A protein and the small-molecule ligand that binds it are described below.
Small molecule (SMILES): O=P(O)(O)OC[C@H]1O[C@](O)(COP(=O)(O)O)[C@@H](O)[C@@H]1O

Sequence of chain 1.B:
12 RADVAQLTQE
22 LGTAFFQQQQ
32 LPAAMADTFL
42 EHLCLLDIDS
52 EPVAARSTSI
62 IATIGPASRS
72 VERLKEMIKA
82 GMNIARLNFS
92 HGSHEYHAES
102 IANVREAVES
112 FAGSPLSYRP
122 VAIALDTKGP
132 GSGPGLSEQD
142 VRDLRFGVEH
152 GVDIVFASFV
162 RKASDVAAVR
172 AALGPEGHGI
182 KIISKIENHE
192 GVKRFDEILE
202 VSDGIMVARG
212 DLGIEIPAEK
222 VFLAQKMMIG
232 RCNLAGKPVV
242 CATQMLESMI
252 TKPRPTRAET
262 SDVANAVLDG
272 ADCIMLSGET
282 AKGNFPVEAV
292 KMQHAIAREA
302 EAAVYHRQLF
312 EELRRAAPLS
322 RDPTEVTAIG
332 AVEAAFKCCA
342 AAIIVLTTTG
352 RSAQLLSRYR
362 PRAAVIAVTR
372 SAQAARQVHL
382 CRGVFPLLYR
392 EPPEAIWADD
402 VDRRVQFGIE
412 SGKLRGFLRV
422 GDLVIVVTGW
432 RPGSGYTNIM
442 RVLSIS

Binding-site contacts:
Ligand atom O3 contacts residue ARG432 of chain 1.B at 2.7 Å (salt-bridge).
Ligand atom C4 contacts residue GLY434 of chain 1.B at 3.3 Å.
Ligand atom O4 contacts residue TYR437 of chain 1.B at 2.8 Å (h-bond).
Ligand atom O5P contacts residue THR350 of chain 1.B at 2.6 Å (h-bond).
Ligand atom C6 contacts residue LEU347 of chain 1.B at 3.7 Å (hydrophobic).
Ligand atom O2P contacts residue GLY434 of chain 1.B at 2.9 Å (h-bond).
Ligand atom C6 contacts residue SER353 of chain 1.B at 3.7 Å.
Ligand atom P2 contacts residue SER353 of chain 1.B at 3.6 Å.
Ligand atom O3P contacts residue ARG405 of chain 1.B at 2.9 Å (salt-bridge).
Ligand atom O5P contacts residue THR349 of chain 1.B at 3.3 Å (h-bond).
Ligand atom O6 contacts residue THR349 of chain 1.B at 3.1 Å (h-bond).
Ligand atom O2 contacts residue LEU347 of chain 1.B at 3.5 Å.
Ligand atom C6 contacts residue THR438 of chain 1.B at 3.5 Å.
Ligand atom O3 contacts residue GLY430 of chain 1.B at 3.2 Å.
Ligand atom C3 contacts residue GLY434 of chain 1.B at 3.5 Å.
Ligand atom O6P contacts residue SER435 of chain 1.B at 3.2 Å (h-bond).
Ligand atom O6P contacts residue SER353 of chain 1.B at 3.6 Å (h-bond).
Ligand atom O3 contacts residue TRP398 of chain 1.B at 3.7 Å.
Ligand atom C3 contacts residue ARG432 of chain 1.B at 3.3 Å.
Ligand atom O3P contacts residue TRP398 of chain 1.B at 2.8 Å (h-bond).
Ligand atom O4P contacts residue ARG352 of chain 1.B at 3.8 Å.
Ligand atom O5P contacts residue SER435 of chain 1.B at 2.6 Å (h-bond).
Ligand atom P1 contacts residue ARG405 of chain 1.B at 3.7 Å.
Ligand atom O6P contacts residue GLY436 of chain 1.B at 2.8 Å (h-bond).
Ligand atom P2 contacts residue THR349 of chain 1.B at 3.6 Å.
Ligand atom P2 contacts residue THR348 of chain 1.B at 3.5 Å.
Ligand atom O4P contacts residue SER353 of chain 1.B at 2.6 Å (h-bond).
Ligand atom O1 contacts residue GLY434 of chain 1.B at 3.7 Å.
Ligand atom O5 contacts residue LEU347 of chain 1.B at 3.8 Å.
Ligand atom O4P contacts residue THR348 of chain 1.B at 2.5 Å (h-bond).
Ligand atom O4 contacts residue THR438 of chain 1.B at 3.5 Å (h-bond).
Ligand atom C5 contacts residue GLY434 of chain 1.B at 3.4 Å.
Ligand atom O6 contacts residue THR348 of chain 1.B at 3.6 Å.
Ligand atom O4 contacts residue GLY436 of chain 1.B at 3.8 Å.
Ligand atom O4 contacts residue GLY434 of chain 1.B at 2.6 Å (h-bond).
Ligand atom O5P contacts residue THR348 of chain 1.B at 3.6 Å.
Ligand atom O2P contacts residue PRO433 of chain 1.B at 3.7 Å.
Ligand atom P2 contacts residue SER435 of chain 1.B at 3.4 Å.
Ligand atom O2 contacts residue GLY430 of chain 1.B at 3.6 Å (h-bond).
Ligand atom O1P contacts residue ARG405 of chain 1.B at 2.7 Å (salt-bridge).